Binding-site contacts:
Ligand atom C01 contacts residue TYR192 of chain 20.A at 2.9 Å (hydrophobic).
Ligand atom C21 contacts residue ILE123 of chain 20.A at 3.8 Å (hydrophobic).
Ligand atom C09 contacts residue TYR191 of chain 20.A at 3.6 Å (hydrophobic).
Ligand atom N06 contacts residue LEU101 of chain 20.A at 3.2 Å.
Ligand atom C18 contacts residue TYR145 of chain 20.A at 3.8 Å (hydrophobic).
Ligand atom O26 contacts residue TYR145 of chain 20.A at 3.2 Å.
Ligand atom C14 contacts residue SER121 of chain 20.A at 3.5 Å.
Ligand atom C12 contacts residue ILE99 of chain 20.A at 3.7 Å (hydrophobic).
Ligand atom C05 contacts residue LEU101 of chain 20.A at 3.9 Å (hydrophobic).
Ligand atom C04 contacts residue MET213 of chain 20.A at 3.9 Å (hydrophobic).
Ligand atom C09 contacts residue LEU101 of chain 20.A at 3.8 Å (hydrophobic).
Ligand atom C14 contacts residue HIS237 of chain 20.A at 3.5 Å.
Ligand atom C15 contacts residue LEU182 of chain 20.A at 3.7 Å (hydrophobic).
Ligand atom C22 contacts residue ILE99 of chain 20.A at 3.9 Å (hydrophobic).
Ligand atom C19 contacts residue TYR145 of chain 20.A at 3.2 Å (hydrophobic).
Ligand atom O26 contacts residue PHE180 of chain 20.A at 3.7 Å.
Ligand atom C13 contacts residue MET213 of chain 20.A at 3.4 Å (hydrophobic).
Ligand atom C19 contacts residue LEU182 of chain 20.A at 3.6 Å (hydrophobic).
Ligand atom C04 contacts residue ASN211 of chain 20.A at 3.4 Å.
Ligand atom C10 contacts residue TYR191 of chain 20.A at 3.7 Å (hydrophobic).
Ligand atom C22 contacts residue ILE123 of chain 20.A at 3.6 Å (hydrophobic).
Ligand atom O23 contacts residue LEU216 of chain 20.A at 3.7 Å.
Ligand atom C28 contacts residue MET144 of chain 20.A at 3.8 Å (hydrophobic).
Ligand atom N24 contacts residue LEU216 of chain 20.A at 3.5 Å.
Ligand atom C17 contacts residue LEU182 of chain 20.A at 3.7 Å (hydrophobic).
Ligand atom N24 contacts residue PHE180 of chain 20.A at 3.6 Å.
Ligand atom C17 contacts residue ILE99 of chain 20.A at 3.8 Å (hydrophobic).
Ligand atom C15 contacts residue ILE123 of chain 20.A at 3.6 Å (hydrophobic).
Ligand atom C25 contacts residue PHE180 of chain 20.A at 3.5 Å (hydrophobic).
Ligand atom N08 contacts residue LEU101 of chain 20.A at 3.8 Å.
Ligand atom C18 contacts residue ILE99 of chain 20.A at 3.8 Å (hydrophobic).
Ligand atom C28 contacts residue ALA167 of chain 20.A at 3.1 Å (hydrophobic).
Ligand atom C28 contacts residue TYR145 of chain 20.A at 3.3 Å (hydrophobic).
Ligand atom C03 contacts residue ASN211 of chain 20.A at 3.1 Å.
Ligand atom O16 contacts residue ILE99 of chain 20.A at 3.6 Å.
Ligand atom N07 contacts residue LEU101 of chain 20.A at 3.7 Å.
Ligand atom C27 contacts residue PHE180 of chain 20.A at 3.2 Å (hydrophobic).
Ligand atom C01 contacts residue THR207 of chain 20.A at 2.9 Å.
Ligand atom C28 contacts residue TYR143 of chain 20.A at 3.4 Å (hydrophobic).
Ligand atom C18 contacts residue LEU182 of chain 20.A at 3.2 Å (hydrophobic).

This protein binds this small molecule.
Small molecule (SMILES): CCOc1noc2cc(OCCC3CCN(c4ccc(C)nn4)CC3)ccc12

Sequence of chain 20.A:
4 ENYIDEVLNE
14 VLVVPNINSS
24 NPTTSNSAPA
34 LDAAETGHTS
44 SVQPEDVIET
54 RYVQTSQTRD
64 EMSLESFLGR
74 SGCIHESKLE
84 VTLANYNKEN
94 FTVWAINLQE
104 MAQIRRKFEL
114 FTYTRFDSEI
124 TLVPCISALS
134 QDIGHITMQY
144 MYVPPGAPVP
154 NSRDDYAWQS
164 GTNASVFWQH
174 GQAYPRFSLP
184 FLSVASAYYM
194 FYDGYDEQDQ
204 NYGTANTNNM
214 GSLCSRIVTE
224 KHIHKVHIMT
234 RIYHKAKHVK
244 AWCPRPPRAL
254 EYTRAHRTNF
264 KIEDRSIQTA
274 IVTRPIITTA